A protein and the small-molecule ligand that binds it are described below.
Small molecule (SMILES): NC1N=CNc2c1ncn2[C@@H]1O[C@H](CO[P](=O)(O)O[C@H]2[C@@H](O)[C@H](n3cnc4c3NC=NC4N)O[C@@H]2CO[P](=O)(O)O[C@H]2[C@@H](O)[C@H](n3cnc4c3NC=NC4N)O[C@@H]2CO[P](=O)(O)O[C@H]2[C@@H](O)[C@H](n3cnc4c3NC=NC4N)O[C@@H]2CO[P](=O)(O)O[C@H]2[C@@H](O)[C@H](n3cnc4c3NC=NC4N)O[C@@H]2COP(=O)=O)[C@@H](O)[C@H]1O

Sequence of chain 3.L:
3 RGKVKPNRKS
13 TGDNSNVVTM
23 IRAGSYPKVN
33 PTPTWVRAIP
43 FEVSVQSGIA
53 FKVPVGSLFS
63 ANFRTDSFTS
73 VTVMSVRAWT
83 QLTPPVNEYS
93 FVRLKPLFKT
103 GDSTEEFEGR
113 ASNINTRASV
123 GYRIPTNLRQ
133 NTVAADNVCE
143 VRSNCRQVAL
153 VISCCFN

Sequence of chain 3.I:
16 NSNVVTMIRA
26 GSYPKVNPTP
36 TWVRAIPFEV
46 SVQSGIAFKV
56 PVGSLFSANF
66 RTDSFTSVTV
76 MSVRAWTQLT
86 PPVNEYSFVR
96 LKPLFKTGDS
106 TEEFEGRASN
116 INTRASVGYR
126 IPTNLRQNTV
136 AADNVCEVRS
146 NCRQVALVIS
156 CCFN

Sequence of chain 1.M:
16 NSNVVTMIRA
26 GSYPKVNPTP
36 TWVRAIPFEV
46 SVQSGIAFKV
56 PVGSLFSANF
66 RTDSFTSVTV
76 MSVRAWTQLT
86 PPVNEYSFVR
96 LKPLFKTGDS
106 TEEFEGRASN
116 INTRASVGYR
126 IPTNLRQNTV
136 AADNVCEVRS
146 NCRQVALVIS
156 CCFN

Binding-site contacts:
Ligand atom C4' contacts residue ARG79 of chain 1.M at 3.1 Å.
Ligand atom OP1 contacts residue THR21 of chain 3.I at 4.0 Å.
Ligand atom O2' contacts residue ARG39 of chain 1.M at 3.7 Å.
Ligand atom O4' contacts residue ARG79 of chain 1.M at 3.3 Å (salt-bridge).
Ligand atom C1' contacts residue VAL38 of chain 3.L at 3.5 Å (hydrophobic).
Ligand atom C3' contacts residue SER155 of chain 1.M at 3.7 Å.
Ligand atom C2 contacts residue ARG10 of chain 2.L at 3.1 Å.
Ligand atom C2' contacts residue SER17 of chain 3.I at 3.5 Å.
Ligand atom C4' contacts residue ALA40 of chain 1.M at 3.7 Å (hydrophobic).
Ligand atom C5' contacts residue ALA40 of chain 1.M at 3.6 Å (hydrophobic).
Ligand atom N9 contacts residue ARG10 of chain 2.L at 3.6 Å (salt-bridge).
Ligand atom O5' contacts residue ARG79 of chain 1.M at 3.1 Å (salt-bridge).
Ligand atom C5' contacts residue THR21 of chain 3.I at 3.5 Å.
Ligand atom C4 contacts residue ARG10 of chain 2.L at 3.1 Å.
Ligand atom O2' contacts residue VAL38 of chain 1.M at 2.6 Å (h-bond).
Ligand atom C5' contacts residue SER17 of chain 3.I at 2.9 Å.
Ligand atom O5' contacts residue ALA40 of chain 1.M at 3.9 Å.
Ligand atom N3 contacts residue ARG10 of chain 2.L at 2.4 Å (salt-bridge).
Ligand atom O2' contacts residue SER17 of chain 3.I at 2.8 Å (h-bond).
Ligand atom O3' contacts residue SER155 of chain 1.M at 3.0 Å (h-bond).
Ligand atom O2' contacts residue SER155 of chain 1.M at 2.4 Å (h-bond).
Ligand atom O2' contacts residue ASN16 of chain 3.I at 2.9 Å.
Ligand atom P contacts residue ARG79 of chain 1.M at 4.0 Å.
Ligand atom N1 contacts residue ARG10 of chain 2.L at 3.9 Å.
Ligand atom C2' contacts residue THR36 of chain 3.L at 3.9 Å.
Ligand atom C5' contacts residue ARG79 of chain 1.M at 3.4 Å.
Ligand atom O2' contacts residue ARG10 of chain 2.L at 3.9 Å.
Ligand atom C4' contacts residue VAL19 of chain 3.I at 3.8 Å (hydrophobic).
Ligand atom O2' contacts residue THR36 of chain 3.L at 2.5 Å (h-bond).
Ligand atom C1' contacts residue ARG10 of chain 2.L at 3.5 Å.
Ligand atom C4' contacts residue SER17 of chain 3.I at 3.9 Å.
Ligand atom P contacts residue SER17 of chain 3.I at 3.2 Å.
Ligand atom O3' contacts residue SER17 of chain 3.I at 2.9 Å (h-bond).
Ligand atom O5' contacts residue SER17 of chain 3.I at 2.4 Å (h-bond).
Ligand atom C2' contacts residue SER155 of chain 1.M at 3.6 Å.
Ligand atom O3' contacts residue THR36 of chain 3.L at 3.9 Å.
Ligand atom C3' contacts residue SER17 of chain 3.I at 3.8 Å.
Ligand atom C2' contacts residue VAL38 of chain 1.M at 3.6 Å (hydrophobic).
Ligand atom N3 contacts residue VAL38 of chain 1.M at 4.0 Å.
Ligand atom C2' contacts residue ARG10 of chain 2.L at 3.9 Å.

Sequence of chain 2.L:
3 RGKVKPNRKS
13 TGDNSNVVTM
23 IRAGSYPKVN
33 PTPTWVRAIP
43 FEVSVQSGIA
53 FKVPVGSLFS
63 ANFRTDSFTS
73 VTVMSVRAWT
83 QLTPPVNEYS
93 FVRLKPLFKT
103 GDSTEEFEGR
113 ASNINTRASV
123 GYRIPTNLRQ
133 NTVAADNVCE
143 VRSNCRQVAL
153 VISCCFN